Binding-site contacts:
Ligand atom CAN contacts residue IIH1 of chain 2.D at 0.4 Å.
Ligand atom CAH contacts residue IIH1 of chain 2.D at 0.6 Å.
Ligand atom CLAB contacts residue THR118 of chain 2.B at 3.8 Å.
Ligand atom CAH contacts residue ALA108 of chain 1.B at 3.7 Å (hydrophobic).
Ligand atom CAR contacts residue IIH1 of chain 2.D at 0.8 Å.
Ligand atom IAC contacts residue IIH1 of chain 2.D at 0.6 Å.
Ligand atom CAE contacts residue LEU110 of chain 2.B at 3.2 Å (hydrophobic).
Ligand atom CAI contacts residue LEU17 of chain 1.B at 3.6 Å (hydrophobic).
Ligand atom CLAB contacts residue SER117 of chain 2.B at 3.6 Å.
Ligand atom CAO contacts residue IIH1 of chain 2.D at 0.4 Å.
Ligand atom CAF contacts residue IIH1 of chain 2.D at 0.6 Å.
Ligand atom CAS contacts residue IIH1 of chain 2.D at 0.7 Å.
Ligand atom CAP contacts residue LEU17 of chain 2.B at 3.6 Å (hydrophobic).
Ligand atom CAP contacts residue IIH1 of chain 2.D at 0.7 Å.
Ligand atom IAD contacts residue IIH1 of chain 2.D at 0.6 Å.
Ligand atom OAA contacts residue IIH1 of chain 2.D at 0.0 Å (h-bond).
Ligand atom CAI contacts residue IIH1 of chain 2.D at 0.6 Å.
Ligand atom CAE contacts residue IIH1 of chain 2.D at 1.0 Å.
Ligand atom CLAB contacts residue ALA108 of chain 2.B at 3.8 Å.
Ligand atom CAE contacts residue SER117 of chain 1.B at 3.3 Å.
Ligand atom CAM contacts residue LYS15 of chain 1.B at 3.5 Å.
Ligand atom OAA contacts residue LYS15 of chain 2.B at 2.7 Å (salt-bridge).
Ligand atom CAL contacts residue IIH1 of chain 2.D at 0.9 Å.
Ligand atom CLAB contacts residue IIH1 of chain 2.D at 1.0 Å.
Ligand atom CAG contacts residue IIH1 of chain 2.D at 0.9 Å.
Ligand atom CAF contacts residue LEU110 of chain 2.B at 3.7 Å (hydrophobic).
Ligand atom CAQ contacts residue LEU17 of chain 2.B at 3.8 Å (hydrophobic).
Ligand atom CAM contacts residue IIH1 of chain 2.D at 0.1 Å.
Ligand atom CAF contacts residue SER117 of chain 2.B at 3.2 Å.
Ligand atom OAA contacts residue LYS15 of chain 1.B at 2.7 Å (salt-bridge).
Ligand atom CAG contacts residue LEU110 of chain 2.B at 3.6 Å (hydrophobic).
Ligand atom CAQ contacts residue IIH1 of chain 2.D at 0.8 Å.
Ligand atom CLAB contacts residue THR119 of chain 2.B at 3.6 Å.
Ligand atom OAK contacts residue IIH1 of chain 2.D at 0.8 Å.
Ligand atom NAJ contacts residue IIH1 of chain 2.D at 0.8 Å (h-bond).
Ligand atom IAC contacts residue LYS15 of chain 2.B at 3.5 Å.
Ligand atom NAJ contacts residue ALA108 of chain 1.B at 3.4 Å.
Ligand atom CAM contacts residue LYS15 of chain 2.B at 3.5 Å.
Ligand atom CAH contacts residue LEU17 of chain 2.B at 3.4 Å (hydrophobic).
Ligand atom CAF contacts residue SER117 of chain 1.B at 3.7 Å.

Sequence of chain 2.B:
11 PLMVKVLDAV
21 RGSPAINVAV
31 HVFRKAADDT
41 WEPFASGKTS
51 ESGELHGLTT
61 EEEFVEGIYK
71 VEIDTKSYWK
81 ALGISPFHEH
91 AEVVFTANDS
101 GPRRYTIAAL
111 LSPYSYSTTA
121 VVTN

Sequence of chain 1.B:
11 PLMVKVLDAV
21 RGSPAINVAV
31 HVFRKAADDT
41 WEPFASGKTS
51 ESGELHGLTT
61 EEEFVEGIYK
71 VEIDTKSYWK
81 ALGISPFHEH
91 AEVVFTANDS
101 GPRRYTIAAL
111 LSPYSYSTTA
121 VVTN

A protein and the small-molecule ligand that binds it are described below.
Small molecule (SMILES): Oc1c(I)cc(-c2nc3cccc(Cl)c3o2)cc1I